This protein binds this small molecule.
Small molecule (SMILES): CC(=O)N[C@@H]1[C@@H](O)[C@H](O)[C@@H](CO)O[C@H]1O

Sequence of chain 2.A:
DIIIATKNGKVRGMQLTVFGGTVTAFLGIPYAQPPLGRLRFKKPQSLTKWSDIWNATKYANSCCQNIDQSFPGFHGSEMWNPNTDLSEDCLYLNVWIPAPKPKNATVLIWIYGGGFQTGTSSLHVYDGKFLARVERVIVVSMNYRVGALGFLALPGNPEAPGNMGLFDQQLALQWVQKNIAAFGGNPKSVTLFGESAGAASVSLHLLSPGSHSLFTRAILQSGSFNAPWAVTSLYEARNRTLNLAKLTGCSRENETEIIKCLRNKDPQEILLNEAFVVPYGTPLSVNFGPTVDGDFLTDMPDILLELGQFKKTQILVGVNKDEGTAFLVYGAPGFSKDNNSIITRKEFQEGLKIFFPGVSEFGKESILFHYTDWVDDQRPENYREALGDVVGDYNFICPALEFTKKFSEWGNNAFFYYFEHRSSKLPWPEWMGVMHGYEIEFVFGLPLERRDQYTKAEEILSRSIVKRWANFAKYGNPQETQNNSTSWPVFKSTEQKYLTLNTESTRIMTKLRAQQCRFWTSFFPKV

Binding-site contacts:
Ligand atom C5 contacts residue ASN256 of chain 2.A at 3.6 Å.
Ligand atom N2 contacts residue ASN256 of chain 2.A at 3.0 Å (h-bond).
Ligand atom C3 contacts residue ASN256 of chain 2.A at 3.8 Å.
Ligand atom O7 contacts residue ASN256 of chain 2.A at 3.6 Å.
Ligand atom O5 contacts residue ASN256 of chain 2.A at 2.4 Å (h-bond).
Ligand atom C2 contacts residue ASN256 of chain 2.A at 2.5 Å.
Ligand atom C1 contacts residue ASN256 of chain 2.A at 1.4 Å.
Ligand atom O5 contacts residue GLU259 of chain 2.A at 4.4 Å.
Ligand atom C5 contacts residue THR258 of chain 2.A at 4.2 Å.
Ligand atom C7 contacts residue ASN256 of chain 2.A at 3.6 Å.
Ligand atom C4 contacts residue ASN256 of chain 2.A at 4.2 Å.
Ligand atom C6 contacts residue THR258 of chain 2.A at 4.0 Å.